Binding-site contacts:
Ligand atom O12 contacts residue GLU166 of chain 1.A at 3.4 Å.
Ligand atom C23 contacts residue ASN142 of chain 1.A at 3.3 Å.
Ligand atom N11 contacts residue GLU166 of chain 1.A at 3.0 Å (salt-bridge).
Ligand atom C10 contacts residue GLU166 of chain 1.A at 3.5 Å.
Ligand atom O12 contacts residue PHE140 of chain 1.A at 3.4 Å.
Ligand atom C13 contacts residue CYS145 of chain 1.A at 1.8 Å (hydrophobic).
Ligand atom C20 contacts residue THR26 of chain 1.A at 3.6 Å.
Ligand atom O12 contacts residue HIS163 of chain 1.A at 2.7 Å (h-bond).
Ligand atom C34 contacts residue GLN192 of chain 1.A at 3.3 Å.
Ligand atom N32 contacts residue GLU166 of chain 1.A at 2.8 Å (salt-bridge).
Ligand atom F30 contacts residue ARG188 of chain 1.A at 2.8 Å.
Ligand atom C22 contacts residue ASN142 of chain 1.A at 3.6 Å.
Ligand atom O17 contacts residue SER144 of chain 1.A at 3.4 Å (h-bond).
Ligand atom O12 contacts residue HIS172 of chain 1.A at 3.4 Å.
Ligand atom C08 contacts residue SER144 of chain 1.A at 3.6 Å.
Ligand atom C07 contacts residue CYS145 of chain 1.A at 2.7 Å (hydrophobic).
Ligand atom F30 contacts residue GLN189 of chain 1.A at 2.8 Å.
Ligand atom N06 contacts residue HIS164 of chain 1.A at 3.1 Å (h-bond).
Ligand atom C36 contacts residue GLN189 of chain 1.A at 3.5 Å.
Ligand atom N06 contacts residue CYS145 of chain 1.A at 2.9 Å (h-bond).
Ligand atom O17 contacts residue CYS145 of chain 1.A at 3.2 Å (h-bond).
Ligand atom C21 contacts residue GLY143 of chain 1.A at 3.5 Å.
Ligand atom C21 contacts residue THR26 of chain 1.A at 3.4 Å.
Ligand atom C38 contacts residue GLU166 of chain 1.A at 3.5 Å.
Ligand atom C29 contacts residue MET49 of chain 1.A at 3.0 Å (hydrophobic).
Ligand atom O03 contacts residue MET165 of chain 1.A at 3.4 Å.
Ligand atom N11 contacts residue PHE140 of chain 1.A at 3.0 Å (h-bond).
Ligand atom O17 contacts residue GLY143 of chain 1.A at 3.0 Å.
Ligand atom O03 contacts residue GLU166 of chain 1.A at 2.9 Å (salt-bridge).
Ligand atom C33 contacts residue GLN189 of chain 1.A at 3.4 Å.
Ligand atom C25 contacts residue MET49 of chain 1.A at 3.5 Å (hydrophobic).
Ligand atom C37 contacts residue GLN189 of chain 1.A at 3.5 Å.
Ligand atom C08 contacts residue CYS145 of chain 1.A at 3.3 Å (hydrophobic).
Ligand atom O16 contacts residue THR26 of chain 1.A at 3.5 Å (h-bond).
Ligand atom C24 contacts residue MET49 of chain 1.A at 2.9 Å (hydrophobic).
Ligand atom F30 contacts residue ASP187 of chain 1.A at 3.0 Å.
Ligand atom C14 contacts residue CYS145 of chain 1.A at 2.7 Å (hydrophobic).
Ligand atom C15 contacts residue CYS145 of chain 1.A at 3.5 Å (hydrophobic).
Ligand atom C35 contacts residue MET165 of chain 1.A at 3.5 Å (hydrophobic).
Ligand atom F30 contacts residue MET49 of chain 1.A at 3.2 Å.

Sequence of chain 1.B:
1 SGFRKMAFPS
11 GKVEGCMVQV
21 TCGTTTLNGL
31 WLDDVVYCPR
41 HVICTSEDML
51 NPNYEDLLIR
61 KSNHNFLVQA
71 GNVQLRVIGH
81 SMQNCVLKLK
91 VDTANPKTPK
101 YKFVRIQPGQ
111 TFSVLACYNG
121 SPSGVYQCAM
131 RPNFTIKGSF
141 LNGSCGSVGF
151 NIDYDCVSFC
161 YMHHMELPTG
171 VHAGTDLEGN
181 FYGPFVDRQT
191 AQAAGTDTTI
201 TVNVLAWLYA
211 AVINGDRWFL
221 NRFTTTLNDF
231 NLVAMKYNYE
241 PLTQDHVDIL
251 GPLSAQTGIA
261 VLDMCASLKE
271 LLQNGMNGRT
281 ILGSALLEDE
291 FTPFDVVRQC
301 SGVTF

Sequence of chain 1.A:
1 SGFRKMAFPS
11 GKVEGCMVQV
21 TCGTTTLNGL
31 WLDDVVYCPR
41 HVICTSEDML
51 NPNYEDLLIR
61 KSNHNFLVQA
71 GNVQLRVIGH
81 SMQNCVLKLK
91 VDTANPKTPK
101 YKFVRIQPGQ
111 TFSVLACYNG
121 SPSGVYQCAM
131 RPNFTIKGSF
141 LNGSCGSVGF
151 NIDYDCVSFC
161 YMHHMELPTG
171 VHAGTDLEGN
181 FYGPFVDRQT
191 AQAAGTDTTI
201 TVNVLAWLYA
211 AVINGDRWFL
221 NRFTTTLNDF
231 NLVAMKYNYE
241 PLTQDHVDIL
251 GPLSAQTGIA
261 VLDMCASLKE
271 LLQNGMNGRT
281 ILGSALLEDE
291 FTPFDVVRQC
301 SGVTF

A protein and the small-molecule ligand that binds it are described below.
Small molecule (SMILES): CCOC(=O)CC[C@H](C[C@@H]1CCNC1=O)NC(=O)[C@H](Cc1ccc(F)cc1)NC(=O)[C@H](N)Cc1ccccc1